Sequence of chain 34.F:
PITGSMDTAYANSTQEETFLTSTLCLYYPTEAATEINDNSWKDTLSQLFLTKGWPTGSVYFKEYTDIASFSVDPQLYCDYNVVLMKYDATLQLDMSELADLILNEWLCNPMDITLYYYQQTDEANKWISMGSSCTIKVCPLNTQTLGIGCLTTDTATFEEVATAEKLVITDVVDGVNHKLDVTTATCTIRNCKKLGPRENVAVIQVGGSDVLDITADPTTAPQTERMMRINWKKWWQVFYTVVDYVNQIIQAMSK

This protein binds this small molecule.
Small molecule (SMILES): CC(=O)N[C@H]1[C@H](O[C@H]2[C@H](O)[C@@H](NC(C)=O)CO[C@@H]2CO)O[C@H](CO)[C@@H](O)[C@@H]1O

Binding-site contacts:
Ligand atom C1 contacts residue ASN12 of chain 34.F at 2.1 Å.
Ligand atom N2 contacts residue ASN12 of chain 34.F at 3.8 Å.
Ligand atom O7 contacts residue ASN12 of chain 34.F at 3.7 Å.
Ligand atom C5 contacts residue ASN12 of chain 34.F at 4.1 Å.
Ligand atom C7 contacts residue ASN12 of chain 34.F at 3.9 Å.
Ligand atom O5 contacts residue ASN12 of chain 34.F at 2.7 Å (h-bond).
Ligand atom C2 contacts residue ASN12 of chain 34.F at 3.2 Å.